The small molecule below binds the protein below.
Small molecule (SMILES): Cc1ccc(C(C)C)cc1

Binding-site contacts:
Ligand atom C3 contacts residue HIS49 of chain 10.A at 4.1 Å.
Ligand atom C1 contacts residue GLU53 of chain 10.A at 3.6 Å.
Ligand atom C3 contacts residue GLU53 of chain 10.A at 3.6 Å.
Ligand atom C4 contacts residue HIS49 of chain 10.A at 3.7 Å.
Ligand atom C2 contacts residue HIS173 of chain 10.A at 3.9 Å.
Ligand atom C8 contacts residue RU1 of chain 10.C at 3.5 Å.
Ligand atom C4 contacts residue GLU53 of chain 10.A at 4.2 Å.
Ligand atom C5 contacts residue RU1 of chain 10.C at 2.6 Å.
Ligand atom C3 contacts residue RU1 of chain 10.C at 2.6 Å.
Ligand atom C10 contacts residue HIS173 of chain 10.A at 3.4 Å.
Ligand atom C8 contacts residue HIS49 of chain 10.A at 3.3 Å.
Ligand atom C5 contacts residue HIS49 of chain 10.A at 3.8 Å.
Ligand atom C1 contacts residue RU1 of chain 10.C at 3.6 Å.
Ligand atom C10 contacts residue GLU53 of chain 10.A at 4.0 Å.
Ligand atom C6 contacts residue RU1 of chain 10.C at 3.6 Å.
Ligand atom C5 contacts residue HIS173 of chain 10.A at 4.2 Å.
Ligand atom C8 contacts residue HIS173 of chain 10.A at 3.8 Å.
Ligand atom C9 contacts residue HIS173 of chain 10.A at 3.5 Å.
Ligand atom C9 contacts residue HIS49 of chain 10.A at 4.2 Å.
Ligand atom C2 contacts residue RU1 of chain 10.C at 2.6 Å.
Ligand atom C4 contacts residue RU1 of chain 10.C at 2.6 Å.
Ligand atom C9 contacts residue RU1 of chain 10.C at 2.5 Å.
Ligand atom C6 contacts residue HIS49 of chain 10.A at 3.9 Å.
Ligand atom C2 contacts residue GLU53 of chain 10.A at 3.5 Å.
Ligand atom C10 contacts residue RU1 of chain 10.C at 2.5 Å.

Sequence of chain 10.A:
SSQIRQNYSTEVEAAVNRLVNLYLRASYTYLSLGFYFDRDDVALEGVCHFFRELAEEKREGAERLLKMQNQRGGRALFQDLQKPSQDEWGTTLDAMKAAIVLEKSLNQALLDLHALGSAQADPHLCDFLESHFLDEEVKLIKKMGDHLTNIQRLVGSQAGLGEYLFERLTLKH